Binding-site contacts:
Ligand atom O1B contacts residue SER30 of chain 1.B at 2.4 Å (h-bond).
Ligand atom O6 contacts residue LYS130 of chain 1.B at 3.3 Å.
Ligand atom O1A contacts residue ASN31 of chain 1.B at 3.1 Å (h-bond).
Ligand atom O2A contacts residue SER30 of chain 1.B at 3.4 Å.
Ligand atom O2G contacts residue SER30 of chain 1.B at 2.8 Å (h-bond).
Ligand atom O3' contacts residue GLY28 of chain 1.A at 3.3 Å.
Ligand atom O6 contacts residue ALA160 of chain 1.B at 2.9 Å (h-bond).
Ligand atom C5' contacts residue SER45 of chain 1.B at 3.5 Å.
Ligand atom C2 contacts residue ASP132 of chain 1.B at 3.4 Å.
Ligand atom O2' contacts residue LEU43 of chain 1.B at 3.1 Å.
Ligand atom N1 contacts residue LYS130 of chain 1.B at 3.4 Å.
Ligand atom O2B contacts residue GLY26 of chain 1.B at 3.3 Å.
Ligand atom PB contacts residue LYS29 of chain 1.B at 3.4 Å.
Ligand atom PA contacts residue ASN31 of chain 1.B at 3.3 Å.
Ligand atom C6 contacts residue LYS130 of chain 1.B at 3.2 Å.
Ligand atom N2 contacts residue LEU133 of chain 1.B at 3.0 Å.
Ligand atom O2' contacts residue ASN42 of chain 1.B at 3.0 Å (h-bond).
Ligand atom O3' contacts residue LEU43 of chain 1.B at 2.4 Å (h-bond).
Ligand atom N2 contacts residue ASP132 of chain 1.B at 2.8 Å (salt-bridge).
Ligand atom O4' contacts residue GLY26 of chain 1.B at 3.5 Å (h-bond).
Ligand atom O2A contacts residue ASN31 of chain 1.B at 2.9 Å (h-bond).
Ligand atom S1G contacts residue GLY74 of chain 1.B at 3.3 Å (h-bond).
Ligand atom O1A contacts residue LYS29 of chain 1.B at 3.4 Å (salt-bridge).
Ligand atom N9 contacts residue LYS130 of chain 1.B at 3.4 Å.
Ligand atom O1A contacts residue SER30 of chain 1.B at 3.2 Å (h-bond).
Ligand atom O1B contacts residue LYS29 of chain 1.B at 3.1 Å (salt-bridge).
Ligand atom O6 contacts residue ASN129 of chain 1.B at 3.4 Å (h-bond).
Ligand atom O5' contacts residue ASN31 of chain 1.B at 3.5 Å (h-bond).
Ligand atom O1A contacts residue GLY28 of chain 1.B at 2.8 Å.
Ligand atom C4 contacts residue LYS130 of chain 1.B at 3.3 Å.
Ligand atom O6 contacts residue LEU161 of chain 1.B at 3.4 Å (h-bond).
Ligand atom O3B contacts residue GLY26 of chain 1.B at 3.0 Å (h-bond).
Ligand atom O2B contacts residue VAL27 of chain 1.B at 3.0 Å (h-bond).
Ligand atom N1 contacts residue ASP132 of chain 1.B at 2.7 Å (salt-bridge).
Ligand atom O2' contacts residue PHE41 of chain 1.B at 3.3 Å.
Ligand atom C3' contacts residue LEU43 of chain 1.B at 3.2 Å (hydrophobic).
Ligand atom C5 contacts residue LYS130 of chain 1.B at 3.3 Å.
Ligand atom O2B contacts residue GLY28 of chain 1.B at 2.1 Å (h-bond).
Ligand atom O2G contacts residue THR48 of chain 1.B at 2.4 Å (h-bond).
Ligand atom O2B contacts residue LYS29 of chain 1.B at 2.7 Å (salt-bridge).

Sequence of chain 1.A:
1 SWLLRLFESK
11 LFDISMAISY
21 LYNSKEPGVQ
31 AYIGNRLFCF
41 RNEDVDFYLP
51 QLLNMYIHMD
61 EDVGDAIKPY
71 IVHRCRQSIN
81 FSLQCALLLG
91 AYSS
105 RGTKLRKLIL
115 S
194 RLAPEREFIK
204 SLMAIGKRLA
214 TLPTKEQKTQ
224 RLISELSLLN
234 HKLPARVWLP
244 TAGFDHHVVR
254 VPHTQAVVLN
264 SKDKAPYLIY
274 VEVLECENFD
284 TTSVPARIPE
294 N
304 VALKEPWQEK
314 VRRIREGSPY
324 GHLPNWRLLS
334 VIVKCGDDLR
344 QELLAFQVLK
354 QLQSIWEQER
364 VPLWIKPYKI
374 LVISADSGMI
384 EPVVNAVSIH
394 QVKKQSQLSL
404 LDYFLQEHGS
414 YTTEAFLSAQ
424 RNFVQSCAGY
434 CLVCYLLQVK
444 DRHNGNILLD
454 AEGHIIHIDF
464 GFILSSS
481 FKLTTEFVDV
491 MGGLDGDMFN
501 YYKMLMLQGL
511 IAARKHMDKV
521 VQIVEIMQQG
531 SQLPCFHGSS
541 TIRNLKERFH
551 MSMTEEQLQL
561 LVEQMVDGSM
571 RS

Sequence of chain 1.B:
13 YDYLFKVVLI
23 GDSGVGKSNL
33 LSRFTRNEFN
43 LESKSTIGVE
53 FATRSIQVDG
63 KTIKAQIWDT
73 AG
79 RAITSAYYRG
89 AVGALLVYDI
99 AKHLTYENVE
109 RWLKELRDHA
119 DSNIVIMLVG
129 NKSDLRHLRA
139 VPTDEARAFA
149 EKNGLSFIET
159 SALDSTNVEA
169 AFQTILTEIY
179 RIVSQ

This protein binds this small molecule.
Small molecule (SMILES): Nc1nc2c(ncn2[C@@H]2O[C@H](CO[P](=O)(O)O[P](=O)(O)OP(O)(O)=S)[C@@H](O)[C@H]2O)c(=O)[nH]1